A protein and the small-molecule ligand that binds it are described below.
Small molecule (SMILES): CC(=O)N[C@H]1[C@H](O[C@H]2[C@H](O)[C@@H](NC(C)=O)CO[C@@H]2CO)O[C@H](CO)[C@@H](O)[C@@H]1O

Binding-site contacts:
Ligand atom O5 contacts residue ASN154 of chain 18.E at 4.2 Å.
Ligand atom O5 contacts residue THR156 of chain 18.E at 3.2 Å (h-bond).
Ligand atom C1 contacts residue THR156 of chain 18.E at 3.4 Å.
Ligand atom C8 contacts residue ASN154 of chain 18.E at 2.4 Å.
Ligand atom C5 contacts residue THR156 of chain 18.E at 3.8 Å.
Ligand atom O6 contacts residue THR156 of chain 18.E at 3.5 Å (h-bond).
Ligand atom O7 contacts residue MET151 of chain 18.E at 3.6 Å.
Ligand atom C7 contacts residue ASN154 of chain 18.E at 2.0 Å.
Ligand atom N2 contacts residue ASN154 of chain 18.E at 1.4 Å (h-bond).
Ligand atom C6 contacts residue THR156 of chain 18.E at 4.4 Å.
Ligand atom O7 contacts residue GLY150 of chain 18.E at 3.7 Å.
Ligand atom C7 contacts residue MET151 of chain 18.E at 4.3 Å (hydrophobic).
Ligand atom O3 contacts residue ASN154 of chain 18.E at 4.1 Å.
Ligand atom C7 contacts residue GLY150 of chain 18.E at 3.9 Å.
Ligand atom C8 contacts residue GLY150 of chain 18.E at 3.5 Å.
Ligand atom C8 contacts residue VAL153 of chain 18.E at 4.3 Å (hydrophobic).
Ligand atom O7 contacts residue ASN154 of chain 18.E at 3.2 Å (h-bond).
Ligand atom C2 contacts residue ASN154 of chain 18.E at 2.6 Å.
Ligand atom C3 contacts residue ASN154 of chain 18.E at 3.6 Å.
Ligand atom C1 contacts residue ASN154 of chain 18.E at 2.9 Å.

Sequence of chain 18.E:
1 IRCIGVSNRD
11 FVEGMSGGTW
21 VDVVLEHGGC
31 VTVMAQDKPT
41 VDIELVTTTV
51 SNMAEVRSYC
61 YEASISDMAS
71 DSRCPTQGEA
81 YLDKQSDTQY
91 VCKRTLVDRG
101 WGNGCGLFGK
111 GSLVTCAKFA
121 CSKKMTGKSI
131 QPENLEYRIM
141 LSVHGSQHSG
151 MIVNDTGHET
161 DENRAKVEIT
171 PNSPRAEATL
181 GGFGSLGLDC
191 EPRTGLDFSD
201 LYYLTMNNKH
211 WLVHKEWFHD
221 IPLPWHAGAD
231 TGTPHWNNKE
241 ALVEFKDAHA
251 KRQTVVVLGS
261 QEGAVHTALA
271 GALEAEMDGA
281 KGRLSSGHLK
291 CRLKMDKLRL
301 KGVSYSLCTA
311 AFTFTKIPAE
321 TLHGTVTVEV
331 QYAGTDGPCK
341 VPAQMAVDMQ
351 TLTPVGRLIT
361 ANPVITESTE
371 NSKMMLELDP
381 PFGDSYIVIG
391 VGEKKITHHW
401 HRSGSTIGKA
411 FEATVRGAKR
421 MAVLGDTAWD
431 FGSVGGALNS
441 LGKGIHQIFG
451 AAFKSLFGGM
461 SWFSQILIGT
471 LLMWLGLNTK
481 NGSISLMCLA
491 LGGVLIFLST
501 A